Sequence of chain 1.A:
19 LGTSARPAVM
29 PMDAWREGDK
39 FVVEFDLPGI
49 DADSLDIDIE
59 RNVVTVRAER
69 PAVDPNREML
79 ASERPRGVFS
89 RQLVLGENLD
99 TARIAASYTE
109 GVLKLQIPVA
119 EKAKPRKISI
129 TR

Sequence of chain 4.A:
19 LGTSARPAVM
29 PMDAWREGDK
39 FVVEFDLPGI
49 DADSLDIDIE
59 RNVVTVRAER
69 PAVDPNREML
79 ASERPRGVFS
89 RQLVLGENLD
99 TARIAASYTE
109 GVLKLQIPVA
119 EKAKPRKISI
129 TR

This small molecule binds to this protein.
Small molecule (SMILES): CC(C)C[C@@H](C=O)NC(=O)[C@H](CC(C)C)NC(=O)[C@H](CCCN=C(N)N)NC(=O)CN

Sequence of chain 9.A:
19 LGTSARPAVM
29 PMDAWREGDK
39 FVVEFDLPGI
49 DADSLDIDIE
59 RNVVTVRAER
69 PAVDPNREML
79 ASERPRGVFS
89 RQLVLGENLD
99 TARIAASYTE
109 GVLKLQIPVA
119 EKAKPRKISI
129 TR

Binding-site contacts:
Ligand atom CD1 contacts residue GLN90 of chain 9.A at 3.6 Å.
Ligand atom O contacts residue LEU97 of chain 4.A at 3.7 Å.
Ligand atom O contacts residue PHE39 of chain 4.A at 4.1 Å.
Ligand atom CB contacts residue GLY94 of chain 4.A at 3.9 Å.
Ligand atom C contacts residue PHE39 of chain 4.A at 4.0 Å (hydrophobic).
Ligand atom CD2 contacts residue VAL92 of chain 4.A at 3.9 Å (hydrophobic).
Ligand atom CA contacts residue VAL117 of chain 4.A at 4.0 Å (hydrophobic).
Ligand atom NH1 contacts residue VAL61 of chain 9.A at 4.1 Å.
Ligand atom CZ contacts residue GLY94 of chain 4.A at 3.9 Å.
Ligand atom O contacts residue GLY94 of chain 4.A at 2.9 Å (h-bond).
Ligand atom O contacts residue LEU78 of chain 1.A at 3.0 Å.
Ligand atom C contacts residue GLN90 of chain 9.A at 3.9 Å.
Ligand atom C contacts residue LEU78 of chain 1.A at 4.0 Å (hydrophobic).
Ligand atom CZ contacts residue VAL61 of chain 9.A at 4.0 Å (hydrophobic).
Ligand atom CA contacts residue PHE39 of chain 4.A at 3.6 Å (hydrophobic).
Ligand atom CB contacts residue GLN90 of chain 9.A at 3.5 Å.
Ligand atom N contacts residue VAL117 of chain 4.A at 3.5 Å.
Ligand atom NE contacts residue GLU58 of chain 9.A at 4.2 Å.
Ligand atom CB contacts residue PHE39 of chain 4.A at 3.9 Å (hydrophobic).
Ligand atom NH2 contacts residue GLY94 of chain 4.A at 3.5 Å.
Ligand atom O contacts residue LEU93 of chain 4.A at 3.6 Å.
Ligand atom O contacts residue GLN90 of chain 9.A at 3.1 Å (h-bond).
Ligand atom CA contacts residue GLN90 of chain 9.A at 3.3 Å.
Ligand atom CA contacts residue LEU97 of chain 4.A at 4.0 Å (hydrophobic).
Ligand atom NH2 contacts residue GLU58 of chain 9.A at 2.2 Å (salt-bridge).
Ligand atom C contacts residue VAL92 of chain 4.A at 3.5 Å (hydrophobic).
Ligand atom CD2 contacts residue VAL92 of chain 9.A at 4.0 Å (hydrophobic).
Ligand atom C contacts residue GLY94 of chain 4.A at 3.6 Å.
Ligand atom NH1 contacts residue GLN90 of chain 9.A at 3.2 Å (h-bond).
Ligand atom NE contacts residue GLY94 of chain 4.A at 3.9 Å.
Ligand atom CD1 contacts residue LEU91 of chain 4.A at 3.8 Å (hydrophobic).
Ligand atom CB contacts residue VAL92 of chain 4.A at 3.8 Å (hydrophobic).
Ligand atom CZ contacts residue GLU58 of chain 9.A at 3.5 Å.
Ligand atom N contacts residue VAL92 of chain 4.A at 2.8 Å (h-bond).
Ligand atom CG contacts residue VAL92 of chain 4.A at 4.1 Å (hydrophobic).
Ligand atom CA contacts residue VAL92 of chain 4.A at 3.2 Å (hydrophobic).
Ligand atom CG contacts residue GLN90 of chain 9.A at 4.2 Å.
Ligand atom NH2 contacts residue VAL61 of chain 9.A at 3.9 Å.
Ligand atom CD contacts residue GLN90 of chain 9.A at 4.1 Å.
Ligand atom O contacts residue VAL92 of chain 4.A at 4.2 Å.